Sequence of chain 45.A:
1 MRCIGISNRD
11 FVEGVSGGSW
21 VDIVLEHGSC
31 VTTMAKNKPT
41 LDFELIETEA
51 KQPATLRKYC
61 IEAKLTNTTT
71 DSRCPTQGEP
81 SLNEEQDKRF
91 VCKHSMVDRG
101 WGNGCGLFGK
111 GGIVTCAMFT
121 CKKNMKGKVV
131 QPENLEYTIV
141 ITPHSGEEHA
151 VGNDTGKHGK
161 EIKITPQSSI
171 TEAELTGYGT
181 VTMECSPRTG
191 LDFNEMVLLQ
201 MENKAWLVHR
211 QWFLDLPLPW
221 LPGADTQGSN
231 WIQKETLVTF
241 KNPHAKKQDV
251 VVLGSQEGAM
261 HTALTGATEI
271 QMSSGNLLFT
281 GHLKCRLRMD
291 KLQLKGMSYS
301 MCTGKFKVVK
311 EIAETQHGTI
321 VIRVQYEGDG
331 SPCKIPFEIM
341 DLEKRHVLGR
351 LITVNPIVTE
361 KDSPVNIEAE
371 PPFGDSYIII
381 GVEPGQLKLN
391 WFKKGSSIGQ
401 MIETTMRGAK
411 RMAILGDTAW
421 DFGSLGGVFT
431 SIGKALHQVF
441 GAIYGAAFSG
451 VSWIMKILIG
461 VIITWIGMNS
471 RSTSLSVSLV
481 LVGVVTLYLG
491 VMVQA

Binding-site contacts:
Ligand atom O5 contacts residue ASN153 of chain 45.A at 2.2 Å (h-bond).
Ligand atom O3 contacts residue HIS149 of chain 45.A at 4.0 Å.
Ligand atom C2 contacts residue ASN153 of chain 45.A at 2.6 Å.
Ligand atom C5 contacts residue HIS149 of chain 45.A at 3.6 Å.
Ligand atom N2 contacts residue HIS149 of chain 45.A at 4.3 Å.
Ligand atom C5 contacts residue ASN153 of chain 45.A at 3.6 Å.
Ligand atom O5 contacts residue HIS149 of chain 45.A at 3.6 Å.
Ligand atom C4 contacts residue ASN153 of chain 45.A at 4.2 Å.
Ligand atom C6 contacts residue GLY156 of chain 45.A at 4.0 Å.
Ligand atom C1 contacts residue ASN153 of chain 45.A at 1.4 Å.
Ligand atom O5 contacts residue THR155 of chain 45.A at 3.4 Å (h-bond).
Ligand atom C6 contacts residue HIS158 of chain 45.A at 4.2 Å.
Ligand atom C7 contacts residue HIS149 of chain 45.A at 4.3 Å.
Ligand atom C3 contacts residue ASN153 of chain 45.A at 3.9 Å.
Ligand atom C5 contacts residue THR155 of chain 45.A at 4.0 Å.
Ligand atom C5 contacts residue GLY156 of chain 45.A at 4.3 Å.
Ligand atom C1 contacts residue HIS158 of chain 45.A at 4.1 Å.
Ligand atom O4 contacts residue HIS149 of chain 45.A at 4.3 Å.
Ligand atom N2 contacts residue ASN153 of chain 45.A at 3.1 Å (h-bond).
Ligand atom C3 contacts residue HIS149 of chain 45.A at 4.0 Å.
Ligand atom C1 contacts residue HIS149 of chain 45.A at 3.5 Å.
Ligand atom O6 contacts residue HIS149 of chain 45.A at 3.2 Å.
Ligand atom C4 contacts residue HIS149 of chain 45.A at 3.4 Å.
Ligand atom C8 contacts residue GLY102 of chain 14.A at 3.6 Å.
Ligand atom C7 contacts residue ASN153 of chain 45.A at 4.1 Å.
Ligand atom C8 contacts residue ASN153 of chain 45.A at 4.4 Å.
Ligand atom O7 contacts residue HIS149 of chain 45.A at 3.3 Å.
Ligand atom C2 contacts residue HIS149 of chain 45.A at 3.5 Å.
Ligand atom O6 contacts residue HIS158 of chain 45.A at 4.2 Å.
Ligand atom C6 contacts residue HIS149 of chain 45.A at 4.3 Å.
Ligand atom C1 contacts residue THR155 of chain 45.A at 3.3 Å.
Ligand atom C5 contacts residue HIS158 of chain 45.A at 4.4 Å.
Ligand atom O5 contacts residue GLY156 of chain 45.A at 4.2 Å.
Ligand atom O5 contacts residue HIS158 of chain 45.A at 3.4 Å.

The small molecule below binds the protein below.
Small molecule (SMILES): CC(=O)N[C@H]1[C@H](O[C@H]2[C@H](O)[C@@H](NC(C)=O)CO[C@@H]2CO)O[C@H](CO)[C@@H](O)[C@@H]1O

Sequence of chain 14.A:
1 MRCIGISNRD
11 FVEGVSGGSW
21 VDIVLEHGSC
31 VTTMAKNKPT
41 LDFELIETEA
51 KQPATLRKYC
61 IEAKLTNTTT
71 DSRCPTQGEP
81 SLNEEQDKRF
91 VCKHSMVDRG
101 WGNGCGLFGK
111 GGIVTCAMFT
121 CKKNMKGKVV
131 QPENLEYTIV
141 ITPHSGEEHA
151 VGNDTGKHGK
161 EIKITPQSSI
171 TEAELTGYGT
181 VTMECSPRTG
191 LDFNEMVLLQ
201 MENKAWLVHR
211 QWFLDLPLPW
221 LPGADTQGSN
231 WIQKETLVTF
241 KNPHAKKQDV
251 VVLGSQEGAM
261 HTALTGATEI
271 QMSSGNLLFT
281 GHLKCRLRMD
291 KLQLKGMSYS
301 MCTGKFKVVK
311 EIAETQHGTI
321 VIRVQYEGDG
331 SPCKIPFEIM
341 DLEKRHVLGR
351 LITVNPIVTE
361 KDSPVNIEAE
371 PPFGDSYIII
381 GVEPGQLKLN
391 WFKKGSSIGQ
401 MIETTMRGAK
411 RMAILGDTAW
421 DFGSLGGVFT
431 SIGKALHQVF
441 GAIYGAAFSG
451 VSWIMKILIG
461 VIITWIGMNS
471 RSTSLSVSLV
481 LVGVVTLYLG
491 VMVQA